Sequence of chain 1.A:
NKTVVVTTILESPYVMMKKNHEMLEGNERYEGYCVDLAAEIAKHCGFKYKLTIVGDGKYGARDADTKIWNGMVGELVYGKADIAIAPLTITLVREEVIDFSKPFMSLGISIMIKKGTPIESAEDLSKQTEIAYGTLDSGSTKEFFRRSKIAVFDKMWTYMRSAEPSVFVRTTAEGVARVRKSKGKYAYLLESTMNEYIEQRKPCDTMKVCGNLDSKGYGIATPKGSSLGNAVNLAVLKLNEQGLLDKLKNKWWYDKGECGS

A small-molecule ligand and the protein it binds are described below.
Small molecule (SMILES): O=c1[nH]c2cc(C(F)(F)F)c(N3CCOCC3)cc2n(CP(=O)(O)O)c1=O

Binding-site contacts:
Ligand atom OAD contacts residue GLY141 of chain 1.A at 3.4 Å.
Ligand atom OAA contacts residue THR91 of chain 1.A at 3.0 Å (h-bond).
Ligand atom OAA contacts residue LEU90 of chain 1.A at 3.7 Å.
Ligand atom NAP contacts residue PRO89 of chain 1.A at 2.9 Å (h-bond).
Ligand atom OAE contacts residue SER142 of chain 1.A at 3.5 Å (h-bond).
Ligand atom FAG contacts residue THR195 of chain 1.A at 3.4 Å.
Ligand atom OAD contacts residue SER142 of chain 1.A at 2.8 Å (h-bond).
Ligand atom CAJ contacts residue TYR61 of chain 1.A at 3.5 Å (hydrophobic).
Ligand atom NAY contacts residue TYR61 of chain 1.A at 3.7 Å.
Ligand atom CAK contacts residue THR174 of chain 1.A at 3.6 Å.
Ligand atom OAA contacts residue ARG96 of chain 1.A at 2.7 Å (salt-bridge).
Ligand atom CAT contacts residue TYR61 of chain 1.A at 3.3 Å (hydrophobic).
Ligand atom OAC contacts residue GLU193 of chain 1.A at 3.7 Å.
Ligand atom CAM contacts residue GLU193 of chain 1.A at 3.6 Å.
Ligand atom NAP contacts residue TYR61 of chain 1.A at 3.3 Å.
Ligand atom CAW contacts residue TYR61 of chain 1.A at 3.7 Å (hydrophobic).
Ligand atom CAS contacts residue TYR61 of chain 1.A at 3.7 Å (hydrophobic).
Ligand atom OAB contacts residue TYR61 of chain 1.A at 3.6 Å.
Ligand atom CAJ contacts residue TYR220 of chain 1.A at 3.7 Å (hydrophobic).
Ligand atom OAB contacts residue ARG96 of chain 1.A at 2.9 Å (salt-bridge).
Ligand atom OAE contacts residue GLU193 of chain 1.A at 3.0 Å (salt-bridge).
Ligand atom FAH contacts residue MET196 of chain 1.A at 3.4 Å.
Ligand atom CAL contacts residue THR174 of chain 1.A at 3.4 Å.
Ligand atom FAG contacts residue TYR220 of chain 1.A at 3.3 Å.
Ligand atom OAA contacts residue TYR61 of chain 1.A at 3.5 Å.
Ligand atom FAF contacts residue TYR220 of chain 1.A at 3.5 Å.
Ligand atom CAJ contacts residue PRO89 of chain 1.A at 3.6 Å (hydrophobic).
Ligand atom CAI contacts residue GLU193 of chain 1.A at 3.7 Å.
Ligand atom OAC contacts residue SER142 of chain 1.A at 2.8 Å (h-bond).
Ligand atom FAF contacts residue PRO89 of chain 1.A at 3.6 Å.
Ligand atom FAH contacts residue GLU13 of chain 1.A at 3.3 Å.
Ligand atom CAV contacts residue PRO89 of chain 1.A at 3.7 Å (hydrophobic).
Ligand atom CAN contacts residue GLU13 of chain 1.A at 3.7 Å.
Ligand atom CAV contacts residue TYR61 of chain 1.A at 3.5 Å (hydrophobic).
Ligand atom OAQ contacts residue THR174 of chain 1.A at 2.5 Å (h-bond).
Ligand atom PBA contacts residue SER142 of chain 1.A at 3.4 Å.
Ligand atom FAF contacts residue TYR16 of chain 1.A at 3.4 Å.
Ligand atom CAU contacts residue TYR61 of chain 1.A at 3.5 Å (hydrophobic).
Ligand atom CAT contacts residue THR91 of chain 1.A at 3.3 Å.
Ligand atom NAP contacts residue THR91 of chain 1.A at 3.4 Å (h-bond).